Sequence of chain 1.B:
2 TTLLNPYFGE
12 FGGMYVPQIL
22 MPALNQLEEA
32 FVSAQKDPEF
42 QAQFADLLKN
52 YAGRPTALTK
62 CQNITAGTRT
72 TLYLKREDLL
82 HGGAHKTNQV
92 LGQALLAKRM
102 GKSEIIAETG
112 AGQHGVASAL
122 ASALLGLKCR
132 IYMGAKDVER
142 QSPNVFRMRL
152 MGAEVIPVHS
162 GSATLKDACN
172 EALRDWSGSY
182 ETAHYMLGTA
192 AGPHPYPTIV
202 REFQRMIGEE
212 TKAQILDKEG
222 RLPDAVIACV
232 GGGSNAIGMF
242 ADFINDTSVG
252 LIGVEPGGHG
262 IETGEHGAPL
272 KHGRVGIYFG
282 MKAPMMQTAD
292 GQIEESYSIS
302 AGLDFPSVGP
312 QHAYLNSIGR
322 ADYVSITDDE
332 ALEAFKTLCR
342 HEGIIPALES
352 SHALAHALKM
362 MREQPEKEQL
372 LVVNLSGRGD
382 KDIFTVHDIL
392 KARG

The small molecule below binds the protein below.
Small molecule (SMILES): C=C(/N=C/c1c(COP(=O)(O)O)cnc(C)c1O)C(=O)O

Binding-site contacts:
Ligand atom C6 contacts residue GLU350 of chain 1.B at 3.6 Å.
Ligand atom OP3 contacts residue THR190 of chain 1.B at 2.6 Å (h-bond).
Ligand atom OP1 contacts residue SER235 of chain 1.B at 3.2 Å (h-bond).
Ligand atom OP3 contacts residue LYS87 of chain 1.B at 3.2 Å (salt-bridge).
Ligand atom C contacts residue HIS115 of chain 1.B at 3.5 Å.
Ligand atom OXT contacts residue GLY111 of chain 1.B at 2.7 Å (h-bond).
Ligand atom CB contacts residue ALA112 of chain 1.B at 3.5 Å (hydrophobic).
Ligand atom CB contacts residue GLY111 of chain 1.B at 3.4 Å.
Ligand atom O contacts residue HIS115 of chain 1.B at 2.7 Å (h-bond).
Ligand atom P contacts residue SER235 of chain 1.B at 3.4 Å.
Ligand atom N contacts residue ALA112 of chain 1.B at 3.5 Å.
Ligand atom OP1 contacts residue HIS86 of chain 1.B at 3.2 Å (h-bond).
Ligand atom C contacts residue THR110 of chain 1.B at 3.3 Å.
Ligand atom O contacts residue THR110 of chain 1.B at 3.4 Å (h-bond).
Ligand atom N contacts residue GLY303 of chain 1.B at 3.6 Å.
Ligand atom OP2 contacts residue GLY233 of chain 1.B at 3.4 Å (h-bond).
Ligand atom OP1 contacts residue ASN236 of chain 1.B at 2.8 Å (h-bond).
Ligand atom N1 contacts residue SER377 of chain 1.B at 2.7 Å (h-bond).
Ligand atom C4A contacts residue LYS87 of chain 1.B at 3.5 Å.
Ligand atom CB contacts residue GLY303 of chain 1.B at 3.3 Å.
Ligand atom CA contacts residue ALA112 of chain 1.B at 3.4 Å (hydrophobic).
Ligand atom O3 contacts residue ALA112 of chain 1.B at 3.6 Å.
Ligand atom N contacts residue LYS87 of chain 1.B at 3.5 Å.
Ligand atom OP2 contacts residue GLY232 of chain 1.B at 2.8 Å (h-bond).
Ligand atom C4A contacts residue GLY303 of chain 1.B at 3.3 Å.
Ligand atom OP2 contacts residue GLY234 of chain 1.B at 2.8 Å (h-bond).
Ligand atom C2 contacts residue SER377 of chain 1.B at 3.6 Å.
Ligand atom O contacts residue GLN114 of chain 1.B at 2.8 Å (h-bond).
Ligand atom OP4 contacts residue LYS87 of chain 1.B at 3.4 Å (salt-bridge).
Ligand atom C6 contacts residue SER377 of chain 1.B at 3.5 Å.
Ligand atom C contacts residue ALA112 of chain 1.B at 3.5 Å (hydrophobic).
Ligand atom O contacts residue GLY113 of chain 1.B at 3.5 Å (h-bond).
Ligand atom OXT contacts residue THR110 of chain 1.B at 2.6 Å (h-bond).
Ligand atom C contacts residue GLY111 of chain 1.B at 3.5 Å.
Ligand atom OP3 contacts residue SER235 of chain 1.B at 2.6 Å (h-bond).
Ligand atom N1 contacts residue GLU350 of chain 1.B at 3.4 Å.
Ligand atom OP3 contacts residue GLY234 of chain 1.B at 3.5 Å (h-bond).
Ligand atom C5A contacts residue GLY303 of chain 1.B at 3.4 Å.
Ligand atom OXT contacts residue HIS115 of chain 1.B at 3.5 Å.
Ligand atom OP2 contacts residue SER235 of chain 1.B at 3.5 Å (h-bond).